Sequence of chain 4.A:
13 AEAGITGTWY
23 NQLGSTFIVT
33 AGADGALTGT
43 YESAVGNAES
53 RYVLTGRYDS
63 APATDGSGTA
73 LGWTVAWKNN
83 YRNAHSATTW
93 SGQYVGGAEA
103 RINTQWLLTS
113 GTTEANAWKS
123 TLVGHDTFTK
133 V

A small-molecule ligand and the protein it binds are described below.
Small molecule (SMILES): CC(=O)N[C@H]1CSSC[C@@H](C(N)=O)NC(=O)[C@H](Cc2ccccc2)NC(=O)[C@H](CCC(N)=O)NC(=O)[C@@H]2CCCN2C(=O)[C@H](Cc2c[nH]cn2)NC1=O

Binding-site contacts:
Ligand atom O contacts residue TRP120 of chain 4.A at 3.5 Å.
Ligand atom CG contacts residue ALA86 of chain 2.A at 3.8 Å (hydrophobic).
Ligand atom NE2 contacts residue TRP79 of chain 2.A at 3.5 Å.
Ligand atom CE1 contacts residue TRP120 of chain 4.A at 3.5 Å (hydrophobic).
Ligand atom CE2 contacts residue TRP120 of chain 4.A at 3.2 Å (hydrophobic).
Ligand atom O contacts residue SER27 of chain 2.A at 3.8 Å.
Ligand atom NE2 contacts residue SER88 of chain 2.A at 2.9 Å (h-bond).
Ligand atom O contacts residue SER45 of chain 2.A at 2.7 Å (h-bond).
Ligand atom CG contacts residue TRP79 of chain 2.A at 3.7 Å (hydrophobic).
Ligand atom O contacts residue TYR43 of chain 2.A at 3.7 Å.
Ligand atom CA contacts residue TRP79 of chain 2.A at 3.7 Å (hydrophobic).
Ligand atom CD contacts residue ALA86 of chain 2.A at 4.0 Å (hydrophobic).
Ligand atom NE2 contacts residue TRP92 of chain 2.A at 3.9 Å.
Ligand atom CA contacts residue TRP120 of chain 4.A at 3.8 Å (hydrophobic).
Ligand atom CG contacts residue TYR54 of chain 2.A at 3.7 Å (hydrophobic).
Ligand atom CD1 contacts residue TRP120 of chain 4.A at 3.7 Å (hydrophobic).
Ligand atom N contacts residue ALA46 of chain 2.A at 3.0 Å (h-bond).
Ligand atom CZ contacts residue TRP120 of chain 4.A at 3.6 Å (hydrophobic).
Ligand atom OE1 contacts residue LEU110 of chain 2.A at 3.7 Å.
Ligand atom OE1 contacts residue TRP79 of chain 2.A at 3.8 Å.
Ligand atom CD2 contacts residue TRP120 of chain 4.A at 3.4 Å (hydrophobic).
Ligand atom N contacts residue TRP120 of chain 4.A at 3.9 Å.
Ligand atom O contacts residue ALA46 of chain 2.A at 3.6 Å.
Ligand atom CB contacts residue TYR54 of chain 2.A at 3.5 Å (hydrophobic).
Ligand atom C contacts residue SER45 of chain 2.A at 3.7 Å.
Ligand atom CZ contacts residue TRP108 of chain 2.A at 4.0 Å (hydrophobic).
Ligand atom NE2 contacts residue TRP108 of chain 2.A at 3.8 Å.
Ligand atom NE2 contacts residue LEU110 of chain 2.A at 3.7 Å.
Ligand atom CD2 contacts residue SER88 of chain 2.A at 3.7 Å.
Ligand atom CB contacts residue TRP79 of chain 2.A at 3.6 Å (hydrophobic).
Ligand atom CG contacts residue TRP120 of chain 4.A at 3.7 Å (hydrophobic).
Ligand atom CD contacts residue THR90 of chain 2.A at 3.9 Å.
Ligand atom CE2 contacts residue LEU110 of chain 2.A at 3.8 Å (hydrophobic).
Ligand atom CE1 contacts residue SER88 of chain 2.A at 4.0 Å.
Ligand atom CB contacts residue TRP120 of chain 4.A at 3.8 Å (hydrophobic).
Ligand atom OE1 contacts residue THR90 of chain 2.A at 2.8 Å (h-bond).
Ligand atom CD contacts residue ARG84 of chain 2.A at 4.0 Å.
Ligand atom N contacts residue TRP79 of chain 2.A at 4.0 Å.
Ligand atom N contacts residue SER45 of chain 2.A at 3.3 Å.
Ligand atom CE1 contacts residue TRP79 of chain 2.A at 3.3 Å (hydrophobic).

Sequence of chain 2.A:
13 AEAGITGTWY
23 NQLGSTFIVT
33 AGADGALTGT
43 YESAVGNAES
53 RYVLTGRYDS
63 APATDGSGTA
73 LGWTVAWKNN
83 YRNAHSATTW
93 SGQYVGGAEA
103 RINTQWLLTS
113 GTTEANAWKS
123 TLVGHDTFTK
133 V